Binding-site contacts:
Ligand atom C2 contacts residue GLU462 of chain 1.A at 3.6 Å.
Ligand atom C15 contacts residue ASP107 of chain 1.A at 3.1 Å.
Ligand atom C3 contacts residue HIS123 of chain 1.A at 4.2 Å.
Ligand atom C16 contacts residue CYS196 of chain 1.A at 3.6 Å (hydrophobic).
Ligand atom C14 contacts residue ALA108 of chain 1.A at 4.0 Å (hydrophobic).
Ligand atom C20 contacts residue VAL122 of chain 1.A at 4.2 Å (hydrophobic).
Ligand atom S1 contacts residue GLU462 of chain 1.A at 3.1 Å (salt-bridge).
Ligand atom C21 contacts residue TRP112 of chain 1.A at 4.0 Å (hydrophobic).
Ligand atom S1 contacts residue TRP104 of chain 1.A at 3.8 Å.
Ligand atom C18 contacts residue TRP104 of chain 1.A at 3.9 Å (hydrophobic).
Ligand atom C9 contacts residue CYS196 of chain 1.A at 3.8 Å (hydrophobic).
Ligand atom C1 contacts residue GLU462 of chain 1.A at 3.3 Å.
Ligand atom C19 contacts residue HIS123 of chain 1.A at 4.2 Å.
Ligand atom C2 contacts residue TYR126 of chain 1.A at 4.2 Å (hydrophobic).
Ligand atom C14 contacts residue ASP107 of chain 1.A at 3.8 Å.
Ligand atom C20 contacts residue ASP107 of chain 1.A at 3.9 Å.
Ligand atom N4 contacts residue ASP107 of chain 1.A at 3.4 Å (salt-bridge).
Ligand atom C1 contacts residue ARG198 of chain 1.A at 4.0 Å.
Ligand atom C19 contacts residue TRP104 of chain 1.A at 4.2 Å (hydrophobic).
Ligand atom C19 contacts residue VAL122 of chain 1.A at 3.6 Å (hydrophobic).
Ligand atom C3 contacts residue TRP104 of chain 1.A at 3.8 Å (hydrophobic).
Ligand atom C10 contacts residue ASP107 of chain 1.A at 4.2 Å.
Ligand atom C4 contacts residue GLU462 of chain 1.A at 3.1 Å.
Ligand atom C16 contacts residue ASP107 of chain 1.A at 3.1 Å.
Ligand atom C20 contacts residue TRP112 of chain 1.A at 3.5 Å (hydrophobic).
Ligand atom S2 contacts residue CYS196 of chain 1.A at 3.8 Å.
Ligand atom C3 contacts residue TYR126 of chain 1.A at 3.5 Å (hydrophobic).
Ligand atom C1 contacts residue TYR429 of chain 1.A at 4.1 Å (hydrophobic).
Ligand atom C13 contacts residue ALA108 of chain 1.A at 4.2 Å (hydrophobic).
Ligand atom C1 contacts residue TYR126 of chain 1.A at 3.5 Å (hydrophobic).
Ligand atom C4 contacts residue TRP104 of chain 1.A at 3.9 Å (hydrophobic).
Ligand atom N1 contacts residue GLU462 of chain 1.A at 2.8 Å (salt-bridge).
Ligand atom C17 contacts residue CYS196 of chain 1.A at 4.1 Å (hydrophobic).
Ligand atom C21 contacts residue ASP107 of chain 1.A at 3.3 Å.
Ligand atom N4 contacts residue CYS196 of chain 1.A at 3.2 Å (h-bond).
Ligand atom C13 contacts residue ASP107 of chain 1.A at 3.5 Å.
Ligand atom C2 contacts residue TRP104 of chain 1.A at 4.2 Å (hydrophobic).
Ligand atom C21 contacts residue CYS196 of chain 1.A at 3.3 Å (hydrophobic).
Ligand atom S2 contacts residue ASP197 of chain 1.A at 3.4 Å.
Ligand atom N1 contacts residue TRP104 of chain 1.A at 3.3 Å.

Sequence of chain 1.A:
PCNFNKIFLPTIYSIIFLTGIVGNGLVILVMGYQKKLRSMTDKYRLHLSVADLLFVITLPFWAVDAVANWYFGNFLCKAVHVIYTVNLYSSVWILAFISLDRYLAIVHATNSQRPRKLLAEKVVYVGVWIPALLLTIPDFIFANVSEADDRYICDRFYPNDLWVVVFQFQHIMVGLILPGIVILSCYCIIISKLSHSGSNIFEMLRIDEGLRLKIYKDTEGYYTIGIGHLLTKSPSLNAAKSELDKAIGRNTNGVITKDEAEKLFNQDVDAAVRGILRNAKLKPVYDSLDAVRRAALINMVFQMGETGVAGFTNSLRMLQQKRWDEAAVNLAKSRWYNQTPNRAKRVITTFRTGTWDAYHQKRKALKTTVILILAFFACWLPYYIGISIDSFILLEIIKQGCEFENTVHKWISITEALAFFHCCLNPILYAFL

The small molecule below binds the protein below.
Small molecule (SMILES): CC1(C)CN2C(CS/C(=N\C3CCCCC3)NC3CCCCC3)=CSC2=N1